This protein binds this small molecule.
Small molecule (SMILES): CC(=O)N[C@H]1[C@H]([C@H](O)[C@H](O)CO)O[C@@](O)(C(=O)O)C[C@@H]1O

Binding-site contacts:
Ligand atom C9 contacts residue LYS353 of chain 1.A at 4.2 Å.
Ligand atom O9 contacts residue SER290 of chain 1.A at 3.3 Å (h-bond).
Ligand atom N5 contacts residue SER292 of chain 1.A at 3.6 Å (h-bond).
Ligand atom N5 contacts residue TRP322 of chain 1.A at 4.4 Å.
Ligand atom C7 contacts residue TRP322 of chain 1.A at 3.9 Å (hydrophobic).
Ligand atom C8 contacts residue SER290 of chain 1.A at 3.8 Å.
Ligand atom O7 contacts residue TRP322 of chain 1.A at 4.1 Å.
Ligand atom O8 contacts residue SER287 of chain 1.A at 4.4 Å.
Ligand atom C11 contacts residue GLN320 of chain 1.A at 3.6 Å.
Ligand atom C9 contacts residue TRP322 of chain 1.A at 4.1 Å (hydrophobic).
Ligand atom O10 contacts residue TRP322 of chain 1.A at 4.2 Å.
Ligand atom C4 contacts residue ASN319 of chain 1.A at 3.3 Å.
Ligand atom C11 contacts residue TRP322 of chain 1.A at 3.8 Å (hydrophobic).
Ligand atom N5 contacts residue ASN319 of chain 1.A at 3.2 Å (h-bond).
Ligand atom O1A contacts residue ASN319 of chain 1.A at 4.4 Å.
Ligand atom C6 contacts residue SER292 of chain 1.A at 4.3 Å.
Ligand atom C10 contacts residue GLN320 of chain 1.A at 4.3 Å.
Ligand atom C11 contacts residue ASN319 of chain 1.A at 3.6 Å.
Ligand atom O9 contacts residue LYS353 of chain 1.A at 3.8 Å.
Ligand atom C10 contacts residue SER292 of chain 1.A at 4.2 Å.
Ligand atom C10 contacts residue ASN319 of chain 1.A at 3.5 Å.
Ligand atom O1B contacts residue ASN319 of chain 1.A at 2.8 Å (h-bond).
Ligand atom C1 contacts residue SER287 of chain 1.A at 3.7 Å.
Ligand atom O8 contacts residue SER290 of chain 1.A at 2.6 Å (h-bond).
Ligand atom O4 contacts residue ASN319 of chain 1.A at 2.9 Å (h-bond).
Ligand atom O4 contacts residue GLN320 of chain 1.A at 4.2 Å.
Ligand atom C3 contacts residue ASN319 of chain 1.A at 4.0 Å.
Ligand atom C9 contacts residue SER290 of chain 1.A at 3.9 Å.
Ligand atom C5 contacts residue SER292 of chain 1.A at 4.4 Å.
Ligand atom C10 contacts residue TRP322 of chain 1.A at 3.9 Å (hydrophobic).
Ligand atom O10 contacts residue GLN320 of chain 1.A at 4.3 Å.
Ligand atom O1A contacts residue SER287 of chain 1.A at 2.9 Å (h-bond).
Ligand atom O1B contacts residue SER287 of chain 1.A at 3.5 Å.
Ligand atom C5 contacts residue ASN319 of chain 1.A at 4.0 Å.
Ligand atom C11 contacts residue SER292 of chain 1.A at 3.5 Å.
Ligand atom C11 contacts residue ASN321 of chain 1.A at 3.7 Å.
Ligand atom C1 contacts residue SER292 of chain 1.A at 4.3 Å.
Ligand atom O1A contacts residue SER292 of chain 1.A at 3.9 Å.
Ligand atom C1 contacts residue ASN319 of chain 1.A at 3.7 Å.
Ligand atom O10 contacts residue ASN319 of chain 1.A at 4.3 Å.

Sequence of chain 1.A:
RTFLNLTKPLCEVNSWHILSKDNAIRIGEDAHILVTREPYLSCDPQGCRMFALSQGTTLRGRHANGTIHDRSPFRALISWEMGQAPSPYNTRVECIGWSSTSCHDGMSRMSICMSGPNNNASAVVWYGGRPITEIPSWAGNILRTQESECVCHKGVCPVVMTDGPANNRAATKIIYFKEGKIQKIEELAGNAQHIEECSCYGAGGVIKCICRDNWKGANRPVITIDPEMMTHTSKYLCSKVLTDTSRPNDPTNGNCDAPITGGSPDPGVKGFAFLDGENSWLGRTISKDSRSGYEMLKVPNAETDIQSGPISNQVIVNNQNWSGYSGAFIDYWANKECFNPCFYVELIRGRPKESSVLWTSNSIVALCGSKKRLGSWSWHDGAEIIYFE